Sequence of chain 1.KA:
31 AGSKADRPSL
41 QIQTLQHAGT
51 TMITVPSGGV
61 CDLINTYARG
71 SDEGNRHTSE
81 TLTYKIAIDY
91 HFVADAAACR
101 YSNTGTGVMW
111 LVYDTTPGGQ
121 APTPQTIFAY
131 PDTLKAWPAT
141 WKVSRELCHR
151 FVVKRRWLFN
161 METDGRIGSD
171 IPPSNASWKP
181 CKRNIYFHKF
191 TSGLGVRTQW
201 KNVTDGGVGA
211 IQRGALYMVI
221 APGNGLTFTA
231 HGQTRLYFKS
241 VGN

Binding-site contacts:
Ligand atom C2' contacts residue LEU40 of chain 1.KA at 4.0 Å (hydrophobic).
Ligand atom N1 contacts residue PHE190 of chain 1.KA at 3.7 Å.
Ligand atom C2' contacts residue TYR237 of chain 1.KA at 4.0 Å (hydrophobic).
Ligand atom OP2 contacts residue ARG156 of chain 1.WA at 3.8 Å.
Ligand atom O3' contacts residue SER39 of chain 1.KA at 4.1 Å.
Ligand atom OP1 contacts residue ILE42 of chain 1.KA at 4.1 Å.
Ligand atom N4 contacts residue TYR113 of chain 1.WA at 3.8 Å.
Ligand atom C1' contacts residue ARG155 of chain 1.WA at 3.6 Å.
Ligand atom C2 contacts residue PHE190 of chain 1.KA at 4.2 Å (hydrophobic).
Ligand atom P contacts residue HIS149 of chain 1.WA at 3.8 Å.
Ligand atom C3' contacts residue ILE42 of chain 1.KA at 3.7 Å (hydrophobic).
Ligand atom P contacts residue ARG145 of chain 1.WA at 3.7 Å.
Ligand atom N3 contacts residue LYS34 of chain 1.WA at 3.3 Å (salt-bridge).
Ligand atom N9 contacts residue PHE190 of chain 1.KA at 3.7 Å.
Ligand atom OP1 contacts residue VAL153 of chain 1.WA at 3.3 Å.
Ligand atom O3' contacts residue VAL153 of chain 1.WA at 4.2 Å.
Ligand atom OP1 contacts residue HIS149 of chain 1.WA at 3.1 Å.
Ligand atom C2' contacts residue LYS154 of chain 1.WA at 3.6 Å.
Ligand atom C6 contacts residue PHE190 of chain 1.KA at 3.3 Å (hydrophobic).
Ligand atom OP2 contacts residue ARG235 of chain 1.KA at 2.5 Å (salt-bridge).
Ligand atom C2' contacts residue ARG155 of chain 1.WA at 3.1 Å.
Ligand atom C8 contacts residue PHE190 of chain 1.KA at 3.5 Å (hydrophobic).
Ligand atom N7 contacts residue PHE190 of chain 1.KA at 3.5 Å.
Ligand atom C2 contacts residue LYS34 of chain 1.WA at 3.3 Å.
Ligand atom C7 contacts residue TYR237 of chain 1.KA at 4.1 Å (hydrophobic).
Ligand atom N3 contacts residue PHE190 of chain 1.KA at 3.9 Å.
Ligand atom O3' contacts residue TYR237 of chain 1.KA at 3.6 Å.
Ligand atom P contacts residue TYR237 of chain 1.KA at 3.8 Å.
Ligand atom OP1 contacts residue ARG145 of chain 1.WA at 2.3 Å (salt-bridge).
Ligand atom OP1 contacts residue ARG235 of chain 1.KA at 3.1 Å (salt-bridge).
Ligand atom OP2 contacts residue HIS149 of chain 1.WA at 3.3 Å.
Ligand atom C4 contacts residue PHE190 of chain 1.KA at 3.4 Å (hydrophobic).
Ligand atom O5' contacts residue HIS149 of chain 1.WA at 4.2 Å.
Ligand atom OP2 contacts residue TYR237 of chain 1.KA at 2.7 Å (h-bond).
Ligand atom C7 contacts residue LEU40 of chain 1.KA at 3.5 Å (hydrophobic).
Ligand atom N6 contacts residue PHE190 of chain 1.KA at 3.5 Å.
Ligand atom O4 contacts residue LYS85 of chain 1.KA at 3.2 Å (salt-bridge).
Ligand atom P contacts residue ARG235 of chain 1.KA at 3.3 Å.
Ligand atom C5 contacts residue PHE190 of chain 1.KA at 3.3 Å (hydrophobic).
Ligand atom C5' contacts residue ILE42 of chain 1.KA at 3.8 Å (hydrophobic).

This protein binds this small molecule.
Small molecule (SMILES): Cc1cn([C@H]2C[C@H](O[P](=O)(O)OC[C@H]3O[C@@H](n4ccc(N)nc4=O)C[C@@H]3O[P](=O)(O)OC[C@H]3O[C@@H](n4ccc(N)nc4=O)C[C@@H]3O[P](=O)(O)OC[C@H]3O[C@@H](n4ccc(N)nc4=O)C[C@@H]3O[P](=O)(O)OC[C@H]3O[C@@H](n4cnc5c(N)ncnc54)C[C@@H]3O)[C@@H](CO[P](=O)(O)O[C@H]3C[C@H](n4cnc5c(N)ncnc54)O[C@@H]3CO[P](=O)(O)O[C@H]3C[C@H](n4cnc5c(N)ncnc54)O[C@@H]3CO[P](=O)(O)O[C@H]3C[C@H](n4cnc5c(N)ncnc54)O[C@@H]3CO[P](=O)(O)O[C@H]3C[C@H](n4cnc5c(N)ncnc54)O[C@@H]3COP(=O)=O)O2)c(=O)[nH]c1=O

Sequence of chain 1.WA:
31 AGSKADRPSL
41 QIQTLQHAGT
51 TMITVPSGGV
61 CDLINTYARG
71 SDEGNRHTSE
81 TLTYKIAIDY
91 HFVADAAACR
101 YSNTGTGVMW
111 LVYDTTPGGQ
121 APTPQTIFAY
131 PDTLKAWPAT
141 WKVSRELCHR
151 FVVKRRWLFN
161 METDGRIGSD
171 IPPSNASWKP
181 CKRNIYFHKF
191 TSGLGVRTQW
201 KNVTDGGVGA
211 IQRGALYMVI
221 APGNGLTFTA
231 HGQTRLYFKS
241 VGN